Sequence of chain 1.B:
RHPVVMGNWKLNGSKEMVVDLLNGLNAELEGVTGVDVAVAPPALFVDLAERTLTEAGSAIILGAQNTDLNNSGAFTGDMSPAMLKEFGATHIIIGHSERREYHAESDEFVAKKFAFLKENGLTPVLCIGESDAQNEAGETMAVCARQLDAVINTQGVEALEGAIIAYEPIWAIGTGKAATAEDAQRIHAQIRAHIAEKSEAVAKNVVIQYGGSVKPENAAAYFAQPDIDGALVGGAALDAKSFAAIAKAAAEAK

A protein and the small-molecule ligand that binds it are described below.
Small molecule (SMILES): O=C(O)COP(=O)(O)O

Binding-site contacts:
Ligand atom O3P contacts residue GLY213 of chain 1.B at 3.6 Å.
Ligand atom P contacts residue GLY213 of chain 1.B at 3.6 Å.
Ligand atom C2 contacts residue GLY212 of chain 1.B at 4.1 Å.
Ligand atom C2 contacts residue GLY213 of chain 1.B at 4.0 Å.
Ligand atom O3P contacts residue VAL234 of chain 1.B at 3.8 Å.
Ligand atom P contacts residue GLY175 of chain 1.B at 3.7 Å.
Ligand atom O2P contacts residue GLY235 of chain 1.B at 3.4 Å.
Ligand atom O2 contacts residue HIS97 of chain 1.B at 2.9 Å (h-bond).
Ligand atom C2 contacts residue LEU233 of chain 1.B at 3.9 Å (hydrophobic).
Ligand atom O1 contacts residue GLU169 of chain 1.B at 2.6 Å (salt-bridge).
Ligand atom O1P contacts residue ILE174 of chain 1.B at 3.7 Å.
Ligand atom O4P contacts residue ILE174 of chain 1.B at 3.6 Å.
Ligand atom O1 contacts residue HIS97 of chain 1.B at 3.5 Å (h-bond).
Ligand atom O1P contacts residue GLY175 of chain 1.B at 4.0 Å.
Ligand atom O4P contacts residue ALA173 of chain 1.B at 3.6 Å.
Ligand atom C2 contacts residue GLU169 of chain 1.B at 3.7 Å.
Ligand atom O2 contacts residue LYS11 of chain 1.B at 2.8 Å (salt-bridge).
Ligand atom C1 contacts residue HIS97 of chain 1.B at 3.5 Å.
Ligand atom P contacts residue GLY235 of chain 1.B at 3.6 Å.
Ligand atom P contacts residue GLY236 of chain 1.B at 3.9 Å.
Ligand atom O4P contacts residue GLY213 of chain 1.B at 2.8 Å (h-bond).
Ligand atom O1 contacts residue ASN9 of chain 1.B at 4.1 Å.
Ligand atom C1 contacts residue GLU169 of chain 1.B at 3.3 Å.
Ligand atom O1P contacts residue LYS11 of chain 1.B at 3.7 Å.
Ligand atom O2P contacts residue GLY236 of chain 1.B at 2.9 Å (h-bond).
Ligand atom O1P contacts residue GLY213 of chain 1.B at 3.9 Å.
Ligand atom O4P contacts residue GLY175 of chain 1.B at 2.6 Å (h-bond).
Ligand atom O3P contacts residue GLY212 of chain 1.B at 4.2 Å.
Ligand atom O2P contacts residue GLY175 of chain 1.B at 3.8 Å.
Ligand atom C1 contacts residue LYS11 of chain 1.B at 3.8 Å.
Ligand atom C2 contacts residue GLY235 of chain 1.B at 3.4 Å.
Ligand atom O2 contacts residue ILE174 of chain 1.B at 3.6 Å.
Ligand atom O2 contacts residue ASN9 of chain 1.B at 4.2 Å.
Ligand atom O1 contacts residue LEU233 of chain 1.B at 3.3 Å.
Ligand atom O3P contacts residue GLY236 of chain 1.B at 3.8 Å.
Ligand atom O4P contacts residue SER214 of chain 1.B at 3.4 Å (h-bond).
Ligand atom O2 contacts residue GLU169 of chain 1.B at 4.1 Å.
Ligand atom O1P contacts residue GLY235 of chain 1.B at 3.7 Å.
Ligand atom O3P contacts residue GLY235 of chain 1.B at 2.8 Å (h-bond).
Ligand atom C2 contacts residue VAL234 of chain 1.B at 4.1 Å (hydrophobic).